A small-molecule ligand and the protein it binds are described below.
Small molecule (SMILES): CC(=O)N[C@@H]1[C@@H](O)[C@H](O)[C@@H](CO)O[C@H]1O

Binding-site contacts:
Ligand atom C7 contacts residue GLN322 of chain 28.E at 3.9 Å.
Ligand atom C3 contacts residue ASN313 of chain 28.E at 3.8 Å.
Ligand atom O7 contacts residue GLN322 of chain 28.E at 4.4 Å.
Ligand atom C5 contacts residue ASN313 of chain 28.E at 3.6 Å.
Ligand atom N2 contacts residue ASN313 of chain 28.E at 3.0 Å (h-bond).
Ligand atom N2 contacts residue GLN322 of chain 28.E at 4.5 Å.
Ligand atom C4 contacts residue ASN313 of chain 28.E at 4.2 Å.
Ligand atom C7 contacts residue ASN313 of chain 28.E at 3.5 Å.
Ligand atom C1 contacts residue ASN313 of chain 28.E at 1.4 Å.
Ligand atom O7 contacts residue ASN313 of chain 28.E at 3.6 Å.
Ligand atom C8 contacts residue GLN322 of chain 28.E at 3.2 Å.
Ligand atom O5 contacts residue ASN313 of chain 28.E at 2.3 Å (h-bond).
Ligand atom C5 contacts residue THR315 of chain 28.E at 4.0 Å.
Ligand atom O5 contacts residue THR315 of chain 28.E at 3.9 Å.
Ligand atom C6 contacts residue THR315 of chain 28.E at 3.8 Å.
Ligand atom C2 contacts residue ASN313 of chain 28.E at 2.4 Å.

Sequence of chain 28.E:
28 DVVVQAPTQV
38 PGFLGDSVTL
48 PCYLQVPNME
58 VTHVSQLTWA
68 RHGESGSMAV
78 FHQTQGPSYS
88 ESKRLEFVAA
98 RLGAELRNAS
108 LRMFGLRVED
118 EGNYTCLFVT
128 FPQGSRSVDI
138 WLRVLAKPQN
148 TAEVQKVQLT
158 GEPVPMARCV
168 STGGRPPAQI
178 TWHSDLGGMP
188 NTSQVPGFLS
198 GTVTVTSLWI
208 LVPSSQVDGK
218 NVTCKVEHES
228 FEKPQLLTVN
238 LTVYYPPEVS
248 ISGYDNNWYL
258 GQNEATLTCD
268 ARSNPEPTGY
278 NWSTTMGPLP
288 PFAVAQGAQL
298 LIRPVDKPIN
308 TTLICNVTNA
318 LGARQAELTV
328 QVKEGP